A protein and the small-molecule ligand that binds it are described below.
Small molecule (SMILES): CC(=O)N[C@@H]1[C@@H](O)[C@H](O)[C@@H](CO)O[C@H]1O

Binding-site contacts:
Ligand atom O4 contacts residue ASP2 of chain 4.A at 4.2 Å.
Ligand atom C3 contacts residue PHE3 of chain 4.A at 4.2 Å (hydrophobic).
Ligand atom O7 contacts residue ASN5 of chain 4.A at 4.1 Å.
Ligand atom C3 contacts residue ASP2 of chain 4.A at 3.7 Å.
Ligand atom C7 contacts residue PHE3 of chain 4.A at 3.5 Å (hydrophobic).
Ligand atom N2 contacts residue ASN5 of chain 4.A at 2.8 Å (h-bond).
Ligand atom O5 contacts residue ASN5 of chain 4.A at 2.3 Å (h-bond).
Ligand atom O5 contacts residue ASN154 of chain 4.A at 3.9 Å.
Ligand atom C8 contacts residue PHE3 of chain 4.A at 3.3 Å (hydrophobic).
Ligand atom C1 contacts residue PHE3 of chain 4.A at 3.7 Å (hydrophobic).
Ligand atom N2 contacts residue ASP2 of chain 4.A at 4.2 Å.
Ligand atom C2 contacts residue ASN5 of chain 4.A at 2.4 Å.
Ligand atom C6 contacts residue ASN154 of chain 4.A at 4.3 Å.
Ligand atom C7 contacts residue ASP2 of chain 4.A at 4.3 Å.
Ligand atom C1 contacts residue ASN154 of chain 4.A at 4.0 Å.
Ligand atom N2 contacts residue PHE3 of chain 4.A at 2.8 Å (h-bond).
Ligand atom C1 contacts residue ASN5 of chain 4.A at 1.4 Å.
Ligand atom C7 contacts residue ASN5 of chain 4.A at 3.6 Å.
Ligand atom O6 contacts residue ASN154 of chain 4.A at 4.0 Å.
Ligand atom C5 contacts residue ASN154 of chain 4.A at 3.5 Å.
Ligand atom C8 contacts residue ASP2 of chain 4.A at 4.1 Å.
Ligand atom C3 contacts residue ASN5 of chain 4.A at 3.7 Å.
Ligand atom C2 contacts residue PHE3 of chain 4.A at 3.8 Å (hydrophobic).
Ligand atom C5 contacts residue ASN5 of chain 4.A at 3.6 Å.
Ligand atom O3 contacts residue ASP2 of chain 4.A at 3.1 Å.
Ligand atom C4 contacts residue ASN5 of chain 4.A at 4.2 Å.

Sequence of chain 4.A:
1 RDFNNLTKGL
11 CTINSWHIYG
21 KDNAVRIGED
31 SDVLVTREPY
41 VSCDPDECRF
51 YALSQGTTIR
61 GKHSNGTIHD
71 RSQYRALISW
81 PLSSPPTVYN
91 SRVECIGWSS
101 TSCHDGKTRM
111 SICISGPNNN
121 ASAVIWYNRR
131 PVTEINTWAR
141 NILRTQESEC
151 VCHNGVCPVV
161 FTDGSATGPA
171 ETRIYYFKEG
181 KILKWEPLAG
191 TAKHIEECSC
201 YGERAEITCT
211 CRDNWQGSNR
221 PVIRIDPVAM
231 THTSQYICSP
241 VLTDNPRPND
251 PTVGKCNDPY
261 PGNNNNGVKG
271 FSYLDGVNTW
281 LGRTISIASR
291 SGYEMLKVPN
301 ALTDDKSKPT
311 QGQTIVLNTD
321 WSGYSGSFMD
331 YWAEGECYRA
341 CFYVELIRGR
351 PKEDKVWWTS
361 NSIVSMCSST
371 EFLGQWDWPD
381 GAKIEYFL